Binding-site contacts:
Ligand atom O5 contacts residue ASN150 of chain 1.B at 2.4 Å (h-bond).
Ligand atom C3 contacts residue ASN150 of chain 1.B at 3.8 Å.
Ligand atom O3 contacts residue ARG147 of chain 1.B at 3.9 Å.
Ligand atom N2 contacts residue ARG147 of chain 1.B at 3.7 Å.
Ligand atom C4 contacts residue ASN150 of chain 1.B at 4.2 Å.
Ligand atom C8 contacts residue PRO149 of chain 1.B at 4.5 Å (hydrophobic).
Ligand atom C3 contacts residue ARG147 of chain 1.B at 4.3 Å.
Ligand atom C5 contacts residue ASN150 of chain 1.B at 3.7 Å.
Ligand atom C7 contacts residue ARG147 of chain 1.B at 4.1 Å.
Ligand atom C8 contacts residue ASN150 of chain 1.B at 4.4 Å.
Ligand atom C7 contacts residue ASN150 of chain 1.B at 3.2 Å.
Ligand atom O7 contacts residue ASN150 of chain 1.B at 3.3 Å (h-bond).
Ligand atom C8 contacts residue ILE148 of chain 1.B at 3.5 Å (hydrophobic).
Ligand atom N2 contacts residue ASN150 of chain 1.B at 2.9 Å (h-bond).
Ligand atom C8 contacts residue ARG147 of chain 1.B at 3.7 Å.
Ligand atom C2 contacts residue ASN150 of chain 1.B at 2.4 Å.
Ligand atom C1 contacts residue ASN150 of chain 1.B at 1.5 Å.

This protein binds this small molecule.
Small molecule (SMILES): CC(=O)N[C@@H]1[C@@H](O)[C@H](O)[C@@H](CO)O[C@H]1O

Sequence of chain 1.B:
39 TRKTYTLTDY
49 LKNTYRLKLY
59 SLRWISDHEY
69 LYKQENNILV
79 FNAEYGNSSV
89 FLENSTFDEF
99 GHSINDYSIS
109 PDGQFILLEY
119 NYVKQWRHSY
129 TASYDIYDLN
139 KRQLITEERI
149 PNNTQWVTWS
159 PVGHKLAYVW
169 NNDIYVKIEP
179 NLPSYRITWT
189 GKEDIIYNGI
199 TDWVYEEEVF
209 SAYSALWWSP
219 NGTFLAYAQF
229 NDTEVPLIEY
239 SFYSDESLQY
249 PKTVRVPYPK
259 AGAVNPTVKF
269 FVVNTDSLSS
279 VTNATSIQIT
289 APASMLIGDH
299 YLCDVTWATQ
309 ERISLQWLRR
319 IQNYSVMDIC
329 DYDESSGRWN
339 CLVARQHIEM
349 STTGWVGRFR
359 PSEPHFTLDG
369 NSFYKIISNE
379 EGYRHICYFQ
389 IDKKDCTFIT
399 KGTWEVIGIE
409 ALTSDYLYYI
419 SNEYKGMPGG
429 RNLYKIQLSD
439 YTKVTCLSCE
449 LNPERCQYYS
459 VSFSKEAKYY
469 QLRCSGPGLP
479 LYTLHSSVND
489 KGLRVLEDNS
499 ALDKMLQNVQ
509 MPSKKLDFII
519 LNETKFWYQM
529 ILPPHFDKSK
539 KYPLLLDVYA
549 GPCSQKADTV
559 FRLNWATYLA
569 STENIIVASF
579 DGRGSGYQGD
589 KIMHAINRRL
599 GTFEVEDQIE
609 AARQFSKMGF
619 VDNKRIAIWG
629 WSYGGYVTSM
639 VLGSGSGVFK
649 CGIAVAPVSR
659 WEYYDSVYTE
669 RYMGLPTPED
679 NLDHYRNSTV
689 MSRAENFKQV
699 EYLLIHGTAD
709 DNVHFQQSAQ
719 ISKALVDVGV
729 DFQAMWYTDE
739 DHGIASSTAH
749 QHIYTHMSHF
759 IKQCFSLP